This small molecule binds to this protein.
Small molecule (SMILES): CC(=O)N[C@@H]1[C@@H](O)[C@H](O)[C@@H](CO)O[C@H]1O

Sequence of chain 2.B:
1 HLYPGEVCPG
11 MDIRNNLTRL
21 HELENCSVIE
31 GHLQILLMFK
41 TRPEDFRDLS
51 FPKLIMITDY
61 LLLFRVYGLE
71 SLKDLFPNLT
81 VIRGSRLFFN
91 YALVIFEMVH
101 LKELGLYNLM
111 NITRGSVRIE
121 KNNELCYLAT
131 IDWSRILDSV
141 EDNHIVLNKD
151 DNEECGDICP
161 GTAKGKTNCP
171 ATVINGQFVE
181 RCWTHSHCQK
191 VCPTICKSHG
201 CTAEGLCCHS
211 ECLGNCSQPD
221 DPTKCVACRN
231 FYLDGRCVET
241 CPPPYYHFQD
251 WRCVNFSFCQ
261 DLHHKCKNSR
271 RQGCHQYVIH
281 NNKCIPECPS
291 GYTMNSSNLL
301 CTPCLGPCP

Binding-site contacts:
Ligand atom C4 contacts residue SER198 of chain 2.B at 4.0 Å.
Ligand atom C2 contacts residue SER198 of chain 2.B at 3.7 Å.
Ligand atom C8 contacts residue ARG135 of chain 2.B at 3.5 Å.
Ligand atom C6 contacts residue ARG229 of chain 2.B at 3.4 Å.
Ligand atom C4 contacts residue ARG229 of chain 2.B at 3.7 Å.
Ligand atom C3 contacts residue SER198 of chain 2.B at 4.2 Å.
Ligand atom N2 contacts residue ASP138 of chain 2.B at 3.6 Å (salt-bridge).
Ligand atom C7 contacts residue ARG135 of chain 2.B at 3.9 Å.
Ligand atom O5 contacts residue THR113 of chain 2.B at 4.0 Å.
Ligand atom C5 contacts residue ASN111 of chain 2.B at 3.7 Å.
Ligand atom C6 contacts residue THR113 of chain 2.B at 3.8 Å.
Ligand atom C5 contacts residue THR113 of chain 2.B at 3.8 Å.
Ligand atom O4 contacts residue ARG229 of chain 2.B at 3.6 Å.
Ligand atom O7 contacts residue ASN111 of chain 2.B at 3.1 Å (h-bond).
Ligand atom C1 contacts residue ASN111 of chain 2.B at 1.4 Å.
Ligand atom C6 contacts residue LEU213 of chain 2.B at 3.6 Å (hydrophobic).
Ligand atom C8 contacts residue SER134 of chain 2.B at 3.3 Å.
Ligand atom O4 contacts residue ASP138 of chain 2.B at 4.1 Å.
Ligand atom C4 contacts residue ASN111 of chain 2.B at 4.2 Å.
Ligand atom C7 contacts residue ILE136 of chain 2.B at 3.9 Å (hydrophobic).
Ligand atom O6 contacts residue ARG229 of chain 2.B at 3.8 Å.
Ligand atom N2 contacts residue ILE136 of chain 2.B at 3.9 Å.
Ligand atom O5 contacts residue LEU213 of chain 2.B at 3.3 Å.
Ligand atom O5 contacts residue ASN111 of chain 2.B at 2.3 Å (h-bond).
Ligand atom C3 contacts residue ASP138 of chain 2.B at 3.6 Å.
Ligand atom C8 contacts residue ASP138 of chain 2.B at 4.0 Å.
Ligand atom C3 contacts residue ASN111 of chain 2.B at 3.7 Å.
Ligand atom C1 contacts residue LEU213 of chain 2.B at 4.2 Å (hydrophobic).
Ligand atom C2 contacts residue ASN111 of chain 2.B at 2.5 Å.
Ligand atom O3 contacts residue ASP138 of chain 2.B at 2.9 Å (salt-bridge).
Ligand atom C5 contacts residue ARG229 of chain 2.B at 4.2 Å.
Ligand atom C8 contacts residue ILE136 of chain 2.B at 3.8 Å (hydrophobic).
Ligand atom O6 contacts residue THR113 of chain 2.B at 3.3 Å.
Ligand atom C8 contacts residue LEU137 of chain 2.B at 4.0 Å (hydrophobic).
Ligand atom C1 contacts residue ILE112 of chain 2.B at 4.2 Å (hydrophobic).
Ligand atom O7 contacts residue SER198 of chain 2.B at 3.9 Å.
Ligand atom O7 contacts residue ARG135 of chain 2.B at 3.6 Å (salt-bridge).
Ligand atom C7 contacts residue ASN111 of chain 2.B at 3.4 Å.
Ligand atom C5 contacts residue LEU213 of chain 2.B at 4.1 Å (hydrophobic).
Ligand atom N2 contacts residue ASN111 of chain 2.B at 3.0 Å (h-bond).